This small molecule binds to this protein.
Small molecule (SMILES): CC(=O)N[C@@H]1[C@@H](O)[C@H](O)[C@@H](CO)O[C@H]1O

Binding-site contacts:
Ligand atom C5 contacts residue ASN40 of chain 1.A at 4.2 Å.
Ligand atom O6 contacts residue GLU39 of chain 1.A at 4.1 Å.
Ligand atom C3 contacts residue ASN35 of chain 1.A at 3.9 Å.
Ligand atom O5 contacts residue ASN35 of chain 1.A at 2.4 Å (h-bond).
Ligand atom C5 contacts residue ASN35 of chain 1.A at 3.7 Å.
Ligand atom C7 contacts residue ASN35 of chain 1.A at 3.8 Å.
Ligand atom C4 contacts residue ASN35 of chain 1.A at 4.3 Å.
Ligand atom O7 contacts residue ASN35 of chain 1.A at 4.0 Å.
Ligand atom C6 contacts residue ASN40 of chain 1.A at 3.8 Å.
Ligand atom C1 contacts residue ASN35 of chain 1.A at 1.5 Å.
Ligand atom C6 contacts residue GLU39 of chain 1.A at 3.9 Å.
Ligand atom O5 contacts residue ASN40 of chain 1.A at 3.2 Å (h-bond).
Ligand atom C2 contacts residue ASN35 of chain 1.A at 2.7 Å.
Ligand atom C8 contacts residue ASN35 of chain 1.A at 4.4 Å.
Ligand atom C1 contacts residue ASN40 of chain 1.A at 4.2 Å.
Ligand atom N2 contacts residue ASN35 of chain 1.A at 3.1 Å (h-bond).

Sequence of chain 1.A:
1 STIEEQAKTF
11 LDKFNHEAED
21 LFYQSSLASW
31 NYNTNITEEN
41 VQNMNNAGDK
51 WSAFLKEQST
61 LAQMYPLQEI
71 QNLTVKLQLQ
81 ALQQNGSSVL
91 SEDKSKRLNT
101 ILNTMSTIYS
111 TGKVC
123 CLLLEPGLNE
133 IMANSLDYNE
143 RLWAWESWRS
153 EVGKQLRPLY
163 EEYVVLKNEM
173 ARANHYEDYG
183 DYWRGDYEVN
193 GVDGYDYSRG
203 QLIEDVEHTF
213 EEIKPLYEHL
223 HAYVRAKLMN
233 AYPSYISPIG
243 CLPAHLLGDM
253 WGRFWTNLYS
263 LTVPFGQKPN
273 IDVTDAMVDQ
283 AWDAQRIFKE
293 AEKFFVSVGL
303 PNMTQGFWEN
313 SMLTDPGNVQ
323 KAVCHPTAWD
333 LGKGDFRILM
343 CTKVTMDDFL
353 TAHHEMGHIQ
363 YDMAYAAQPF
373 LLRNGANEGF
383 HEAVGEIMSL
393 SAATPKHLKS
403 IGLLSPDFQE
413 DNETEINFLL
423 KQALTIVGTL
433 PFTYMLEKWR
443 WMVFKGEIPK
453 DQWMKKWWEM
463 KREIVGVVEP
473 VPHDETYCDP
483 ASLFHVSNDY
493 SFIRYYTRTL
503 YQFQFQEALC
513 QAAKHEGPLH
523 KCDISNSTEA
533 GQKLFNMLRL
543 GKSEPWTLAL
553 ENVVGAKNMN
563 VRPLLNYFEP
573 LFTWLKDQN